A protein and the small-molecule ligand that binds it are described below.
Small molecule (SMILES): OC[C@H]1O[C@@H](O)[C@H](O)[C@@H](O)[C@@H]1O

Sequence of chain 1.C:
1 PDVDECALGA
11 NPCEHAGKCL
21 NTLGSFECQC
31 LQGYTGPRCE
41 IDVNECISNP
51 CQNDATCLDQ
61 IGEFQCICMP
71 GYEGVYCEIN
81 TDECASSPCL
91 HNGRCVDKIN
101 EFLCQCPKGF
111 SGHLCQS

Binding-site contacts:
Ligand atom O2 contacts residue GLU45 of chain 1.C at 3.2 Å (salt-bridge).
Ligand atom C4 contacts residue PHE64 of chain 1.C at 4.1 Å (hydrophobic).
Ligand atom C2 contacts residue PHE64 of chain 1.C at 4.2 Å (hydrophobic).
Ligand atom C3 contacts residue SER48 of chain 1.C at 3.8 Å.
Ligand atom O5 contacts residue PRO50 of chain 1.C at 3.9 Å.
Ligand atom C1 contacts residue PRO50 of chain 1.C at 4.5 Å (hydrophobic).
Ligand atom C1 contacts residue GLU45 of chain 1.C at 4.3 Å.
Ligand atom C2 contacts residue GLU45 of chain 1.C at 3.7 Å.
Ligand atom O5 contacts residue SER48 of chain 1.C at 2.4 Å (h-bond).
Ligand atom O3 contacts residue PHE64 of chain 1.C at 3.5 Å.
Ligand atom C4 contacts residue SER48 of chain 1.C at 4.2 Å.
Ligand atom C2 contacts residue SER48 of chain 1.C at 2.4 Å.
Ligand atom C1 contacts residue SER48 of chain 1.C at 1.4 Å.
Ligand atom C3 contacts residue PHE64 of chain 1.C at 4.1 Å (hydrophobic).
Ligand atom O2 contacts residue SER48 of chain 1.C at 2.9 Å (h-bond).
Ligand atom C5 contacts residue SER48 of chain 1.C at 3.7 Å.